Binding-site contacts:
Ligand atom F27 contacts residue LEU56 of chain 2.A at 3.5 Å.
Ligand atom F26 contacts residue MET66 of chain 2.A at 3.6 Å.
Ligand atom F26 contacts residue LEU69 of chain 2.A at 3.4 Å.
Ligand atom O29 contacts residue LYS70 of chain 2.A at 3.0 Å (salt-bridge).
Ligand atom C24 contacts residue LYS70 of chain 2.A at 3.5 Å.
Ligand atom C04 contacts residue ASN53 of chain 2.A at 3.5 Å.
Ligand atom C09 contacts residue THR107 of chain 2.A at 3.6 Å.
Ligand atom O51 contacts residue ASN74 of chain 2.A at 3.4 Å (h-bond).
Ligand atom C23 contacts residue MET66 of chain 2.A at 3.3 Å (hydrophobic).
Ligand atom C12 contacts residue THR107 of chain 2.A at 3.5 Å.
Ligand atom C31 contacts residue LYS70 of chain 2.A at 3.5 Å.
Ligand atom C44 contacts residue ASN57 of chain 2.A at 3.4 Å.
Ligand atom O50 contacts residue LYS70 of chain 2.A at 3.3 Å (salt-bridge).
Ligand atom C20 contacts residue ASN57 of chain 2.A at 3.5 Å.
Ligand atom N06 contacts residue ASN57 of chain 2.A at 2.9 Å (h-bond).
Ligand atom N43 contacts residue ASN57 of chain 2.A at 2.6 Å (h-bond).
Ligand atom F26 contacts residue ILE73 of chain 2.A at 3.2 Å.
Ligand atom CL47 contacts residue ILE73 of chain 2.A at 3.4 Å.
Ligand atom C08 contacts residue THR107 of chain 2.A at 3.4 Å.
Ligand atom F42 contacts residue LYS70 of chain 2.A at 3.0 Å.
Ligand atom F64 contacts residue ARG173 of chain 4.A at 3.2 Å.
Ligand atom O57 contacts residue PRO38 of chain 4.A at 3.5 Å.
Ligand atom C19 contacts residue ASN57 of chain 2.A at 3.1 Å.
Ligand atom F26 contacts residue LYS70 of chain 2.A at 3.1 Å.
Ligand atom F27 contacts residue MET66 of chain 2.A at 3.0 Å.
Ligand atom C12 contacts residue ASN53 of chain 2.A at 3.2 Å.
Ligand atom C39 contacts residue GLN63 of chain 2.A at 3.2 Å.
Ligand atom C01 contacts residue ASN57 of chain 2.A at 3.4 Å.
Ligand atom F41 contacts residue GLN63 of chain 2.A at 3.6 Å.
Ligand atom C22 contacts residue LEU56 of chain 2.A at 3.6 Å (hydrophobic).
Ligand atom C21 contacts residue LEU56 of chain 2.A at 3.5 Å (hydrophobic).
Ligand atom C32 contacts residue LYS70 of chain 2.A at 3.5 Å.
Ligand atom C11 contacts residue TYR130 of chain 2.A at 3.4 Å (hydrophobic).
Ligand atom C07 contacts residue THR107 of chain 2.A at 3.3 Å.
Ligand atom C02 contacts residue ASN57 of chain 2.A at 3.5 Å.
Ligand atom C19 contacts residue ASN53 of chain 2.A at 3.5 Å.
Ligand atom C12 contacts residue TYR130 of chain 2.A at 3.5 Å (hydrophobic).
Ligand atom C21 contacts residue ASN57 of chain 2.A at 3.0 Å.
Ligand atom CL47 contacts residue ASN74 of chain 2.A at 3.0 Å.
Ligand atom O51 contacts residue LYS70 of chain 2.A at 3.4 Å.

Sequence of chain 4.A:
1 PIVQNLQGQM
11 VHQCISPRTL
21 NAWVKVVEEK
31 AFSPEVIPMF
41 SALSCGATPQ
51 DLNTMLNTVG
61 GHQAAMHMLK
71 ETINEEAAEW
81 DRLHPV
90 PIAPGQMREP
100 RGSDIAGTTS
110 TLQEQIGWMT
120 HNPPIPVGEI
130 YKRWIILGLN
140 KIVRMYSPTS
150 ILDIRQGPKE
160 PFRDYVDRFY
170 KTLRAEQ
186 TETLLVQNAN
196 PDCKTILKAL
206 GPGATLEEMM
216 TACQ

This protein binds this small molecule.
Small molecule (SMILES): CC(C)(C#Cc1ccc(-c2ccc(Cl)c3c(NS(C)(=O)=O)nn(CC(F)(F)F)c23)c([C@H](Cc2cc(F)cc(F)c2)NC(=O)Cn2nc(C(F)(F)F)c3c2C(F)(F)[C@@H]2C[C@H]32)n1)S(C)(=O)=O

Sequence of chain 2.A:
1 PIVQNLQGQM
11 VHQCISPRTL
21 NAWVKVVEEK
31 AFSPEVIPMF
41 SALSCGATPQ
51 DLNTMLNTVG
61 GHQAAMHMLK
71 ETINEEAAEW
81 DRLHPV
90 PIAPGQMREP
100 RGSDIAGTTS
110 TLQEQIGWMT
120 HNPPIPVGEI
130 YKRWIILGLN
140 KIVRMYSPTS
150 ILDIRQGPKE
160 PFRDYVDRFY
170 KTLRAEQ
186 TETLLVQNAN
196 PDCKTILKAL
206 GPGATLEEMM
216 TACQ